Sequence of chain 1.C:
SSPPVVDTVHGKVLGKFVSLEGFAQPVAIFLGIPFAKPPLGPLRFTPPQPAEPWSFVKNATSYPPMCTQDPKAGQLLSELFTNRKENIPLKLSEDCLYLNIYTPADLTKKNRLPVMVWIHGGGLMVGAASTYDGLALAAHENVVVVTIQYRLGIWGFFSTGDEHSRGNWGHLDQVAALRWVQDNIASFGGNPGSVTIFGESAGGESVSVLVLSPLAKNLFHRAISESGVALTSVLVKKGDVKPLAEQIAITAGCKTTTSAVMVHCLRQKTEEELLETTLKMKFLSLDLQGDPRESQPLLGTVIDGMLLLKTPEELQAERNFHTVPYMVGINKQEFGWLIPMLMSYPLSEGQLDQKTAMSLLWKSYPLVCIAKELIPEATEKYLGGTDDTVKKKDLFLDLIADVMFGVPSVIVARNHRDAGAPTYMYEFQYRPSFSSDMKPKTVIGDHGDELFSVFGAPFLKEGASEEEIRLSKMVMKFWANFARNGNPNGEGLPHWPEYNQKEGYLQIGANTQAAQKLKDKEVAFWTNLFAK

Binding-site contacts:
Ligand atom C1 contacts residue LYS60 of chain 1.B at 4.0 Å.
Ligand atom C8 contacts residue GLY34 of chain 1.B at 4.2 Å.
Ligand atom O9 contacts residue SER64 of chain 1.B at 3.3 Å (h-bond).
Ligand atom O7 contacts residue ASN61 of chain 1.B at 2.9 Å (h-bond).
Ligand atom C7 contacts residue ASN61 of chain 1.B at 4.0 Å.
Ligand atom C4 contacts residue NAG1 of chain 1.K at 4.0 Å.
Ligand atom O10 contacts residue SER64 of chain 1.B at 3.6 Å (h-bond).
Ligand atom C6 contacts residue ASN61 of chain 1.B at 4.4 Å.
Ligand atom C9 contacts residue SER64 of chain 1.B at 4.4 Å.
Ligand atom O2 contacts residue NAG1 of chain 1.K at 4.0 Å.
Ligand atom C3 contacts residue ASN61 of chain 1.B at 4.5 Å.
Ligand atom O6 contacts residue ASN61 of chain 1.B at 3.7 Å.
Ligand atom O7 contacts residue ALA62 of chain 1.B at 4.5 Å.
Ligand atom O9 contacts residue GLY34 of chain 1.B at 3.8 Å.
Ligand atom C4 contacts residue LYS244 of chain 1.C at 3.8 Å.
Ligand atom C2 contacts residue NAG1 of chain 1.K at 4.1 Å.
Ligand atom C9 contacts residue GLY34 of chain 1.B at 3.0 Å.
Ligand atom C1 contacts residue ASN61 of chain 1.B at 3.0 Å.
Ligand atom C1 contacts residue NAG1 of chain 1.K at 4.4 Å.
Ligand atom C11 contacts residue SER64 of chain 1.B at 3.6 Å.
Ligand atom C10 contacts residue SER64 of chain 1.B at 3.8 Å.
Ligand atom O4 contacts residue NAG1 of chain 1.K at 3.4 Å.
Ligand atom O1A contacts residue LYS60 of chain 1.B at 4.1 Å.
Ligand atom C2 contacts residue ASN61 of chain 1.B at 3.3 Å.
Ligand atom O8 contacts residue TYR100 of chain 1.B at 4.5 Å.
Ligand atom O1B contacts residue ASN61 of chain 1.B at 2.9 Å (h-bond).
Ligand atom O7 contacts residue SER64 of chain 1.B at 3.9 Å.
Ligand atom C9 contacts residue TYR100 of chain 1.B at 4.3 Å (hydrophobic).
Ligand atom O1A contacts residue VAL59 of chain 1.B at 4.2 Å.
Ligand atom O2 contacts residue ASN61 of chain 1.B at 2.5 Å (h-bond).
Ligand atom O9 contacts residue LEU33 of chain 1.B at 4.2 Å.
Ligand atom O1B contacts residue LYS60 of chain 1.B at 3.2 Å.
Ligand atom O1A contacts residue ASN61 of chain 1.B at 3.0 Å (h-bond).
Ligand atom O1A contacts residue NAG1 of chain 1.K at 3.8 Å.
Ligand atom N5 contacts residue LYS244 of chain 1.C at 3.9 Å.
Ligand atom C8 contacts residue ASN61 of chain 1.B at 4.4 Å.
Ligand atom C5 contacts residue LYS244 of chain 1.C at 4.3 Å.
Ligand atom C9 contacts residue LEU33 of chain 1.B at 4.3 Å (hydrophobic).
Ligand atom C3 contacts residue NAG1 of chain 1.K at 3.4 Å.
Ligand atom O7 contacts residue THR63 of chain 1.B at 4.5 Å.

The small molecule below binds the protein below.
Small molecule (SMILES): CC(=O)N[C@H]1[C@H]([C@H](O)[C@H](O)CO)O[C@@](O)(C(=O)O)C[C@@H]1O

Sequence of chain 1.B:
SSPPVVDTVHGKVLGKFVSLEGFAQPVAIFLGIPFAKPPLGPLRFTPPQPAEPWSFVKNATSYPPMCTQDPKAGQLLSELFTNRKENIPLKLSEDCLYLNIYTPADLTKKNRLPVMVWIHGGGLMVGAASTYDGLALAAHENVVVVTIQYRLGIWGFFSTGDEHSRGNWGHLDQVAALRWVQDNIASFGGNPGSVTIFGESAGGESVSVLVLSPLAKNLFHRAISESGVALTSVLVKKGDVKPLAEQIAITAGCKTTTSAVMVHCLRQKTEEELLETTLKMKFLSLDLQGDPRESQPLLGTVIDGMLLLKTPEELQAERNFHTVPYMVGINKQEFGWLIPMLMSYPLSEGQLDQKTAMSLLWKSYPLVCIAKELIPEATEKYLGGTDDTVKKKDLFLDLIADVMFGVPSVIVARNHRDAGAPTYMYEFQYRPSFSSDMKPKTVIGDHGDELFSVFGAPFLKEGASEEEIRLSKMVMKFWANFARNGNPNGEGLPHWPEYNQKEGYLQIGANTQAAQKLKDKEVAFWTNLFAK